Binding-site contacts:
Ligand atom N6 contacts residue ILE304 of chain 3.A at 4.1 Å.
Ligand atom C25 contacts residue GLY458 of chain 3.A at 3.4 Å.
Ligand atom N5 contacts residue GLY458 of chain 3.A at 4.1 Å.
Ligand atom O10 contacts residue GLY458 of chain 3.A at 3.7 Å.
Ligand atom N6 contacts residue GLY458 of chain 3.A at 4.0 Å.
Ligand atom C12 contacts residue PHE171 of chain 3.A at 3.8 Å (hydrophobic).
Ligand atom F26 contacts residue CYS303 of chain 3.A at 3.1 Å.
Ligand atom N1 contacts residue HIS293 of chain 3.A at 3.7 Å.
Ligand atom C4 contacts residue TYR457 of chain 3.A at 3.7 Å (hydrophobic).
Ligand atom C25 contacts residue VAL460 of chain 3.A at 3.3 Å (hydrophobic).
Ligand atom N1 contacts residue TYR297 of chain 3.A at 3.6 Å.
Ligand atom C2 contacts residue TYR297 of chain 3.A at 3.9 Å (hydrophobic).
Ligand atom C17 contacts residue CYS303 of chain 3.A at 3.8 Å (hydrophobic).
Ligand atom C24 contacts residue GLY458 of chain 3.A at 4.0 Å.
Ligand atom C16 contacts residue MET175 of chain 3.A at 3.7 Å (hydrophobic).
Ligand atom N5 contacts residue HIS293 of chain 3.A at 3.1 Å (h-bond).
Ligand atom N1 contacts residue GLY458 of chain 3.A at 4.0 Å.
Ligand atom C19 contacts residue GLY458 of chain 3.A at 3.9 Å.
Ligand atom C7 contacts residue GLY458 of chain 3.A at 3.7 Å.
Ligand atom N5 contacts residue TYR297 of chain 3.A at 4.1 Å.
Ligand atom C15 contacts residue PHE171 of chain 3.A at 4.0 Å (hydrophobic).
Ligand atom N6 contacts residue TYR297 of chain 3.A at 3.8 Å.
Ligand atom C15 contacts residue MET175 of chain 3.A at 4.0 Å (hydrophobic).
Ligand atom N8 contacts residue GLY458 of chain 3.A at 3.3 Å (h-bond).
Ligand atom C15 contacts residue VAL174 of chain 3.A at 4.1 Å (hydrophobic).
Ligand atom N1 contacts residue GLY294 of chain 3.A at 3.9 Å.
Ligand atom C20 contacts residue SER121 of chain 3.A at 3.7 Å.
Ligand atom C4 contacts residue GLY458 of chain 3.A at 4.0 Å.
Ligand atom N1 contacts residue ILE304 of chain 3.A at 4.0 Å.
Ligand atom C14 contacts residue PHE171 of chain 3.A at 3.6 Å (hydrophobic).
Ligand atom C4 contacts residue HIS293 of chain 3.A at 4.0 Å.
Ligand atom C2 contacts residue GLY458 of chain 3.A at 3.9 Å.
Ligand atom C9 contacts residue GLY458 of chain 3.A at 3.3 Å.
Ligand atom C13 contacts residue PHE171 of chain 3.A at 4.0 Å (hydrophobic).
Ligand atom C21 contacts residue SER121 of chain 3.A at 3.2 Å.
Ligand atom F26 contacts residue PHE466 of chain 3.A at 2.9 Å.
Ligand atom N5 contacts residue GLY294 of chain 3.A at 3.2 Å.
Ligand atom C7 contacts residue TYR297 of chain 3.A at 4.1 Å (hydrophobic).
Ligand atom C22 contacts residue SER121 of chain 3.A at 3.5 Å.
Ligand atom C3 contacts residue GLY458 of chain 3.A at 3.7 Å.

A protein and the small-molecule ligand that binds it are described below.
Small molecule (SMILES): Cc1ccccc1-n1c(SCc2cccc(F)c2)nc2n[nH]cc2c1=O

Sequence of chain 3.A:
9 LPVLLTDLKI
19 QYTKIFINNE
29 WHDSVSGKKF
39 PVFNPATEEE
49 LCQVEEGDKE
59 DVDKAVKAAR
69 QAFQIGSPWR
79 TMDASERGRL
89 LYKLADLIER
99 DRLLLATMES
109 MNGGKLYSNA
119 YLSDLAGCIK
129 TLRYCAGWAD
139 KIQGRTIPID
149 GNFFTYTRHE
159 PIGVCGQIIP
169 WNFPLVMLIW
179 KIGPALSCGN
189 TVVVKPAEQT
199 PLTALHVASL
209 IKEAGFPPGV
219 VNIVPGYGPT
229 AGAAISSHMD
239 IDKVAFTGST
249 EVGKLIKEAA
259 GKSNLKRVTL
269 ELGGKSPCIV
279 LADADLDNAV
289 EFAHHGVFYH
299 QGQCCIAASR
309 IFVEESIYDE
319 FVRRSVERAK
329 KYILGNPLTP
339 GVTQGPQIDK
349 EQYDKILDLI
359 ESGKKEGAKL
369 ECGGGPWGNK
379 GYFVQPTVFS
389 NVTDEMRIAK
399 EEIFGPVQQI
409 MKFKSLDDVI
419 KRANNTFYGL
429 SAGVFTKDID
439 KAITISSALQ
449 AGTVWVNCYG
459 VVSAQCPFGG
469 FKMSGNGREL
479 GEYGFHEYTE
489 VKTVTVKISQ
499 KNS